This protein binds this small molecule.
Small molecule (SMILES): CC(=O)N[C@@H]1[C@@H](O)[C@H](O)[C@@H](CO)O[C@H]1O

Binding-site contacts:
Ligand atom C5 contacts residue ASN343 of chain 1.B at 3.7 Å.
Ligand atom C4 contacts residue GLY339 of chain 1.B at 4.5 Å.
Ligand atom C8 contacts residue ASN343 of chain 1.B at 4.5 Å.
Ligand atom C3 contacts residue ASN343 of chain 1.B at 3.8 Å.
Ligand atom O7 contacts residue ASN343 of chain 1.B at 3.6 Å.
Ligand atom O5 contacts residue ASN343 of chain 1.B at 2.4 Å (h-bond).
Ligand atom C7 contacts residue ASN343 of chain 1.B at 3.4 Å.
Ligand atom C4 contacts residue ASN343 of chain 1.B at 4.3 Å.
Ligand atom N2 contacts residue ASN343 of chain 1.B at 2.9 Å (h-bond).
Ligand atom C1 contacts residue ASN343 of chain 1.B at 1.4 Å.
Ligand atom C2 contacts residue ASN343 of chain 1.B at 2.5 Å.

Sequence of chain 1.B:
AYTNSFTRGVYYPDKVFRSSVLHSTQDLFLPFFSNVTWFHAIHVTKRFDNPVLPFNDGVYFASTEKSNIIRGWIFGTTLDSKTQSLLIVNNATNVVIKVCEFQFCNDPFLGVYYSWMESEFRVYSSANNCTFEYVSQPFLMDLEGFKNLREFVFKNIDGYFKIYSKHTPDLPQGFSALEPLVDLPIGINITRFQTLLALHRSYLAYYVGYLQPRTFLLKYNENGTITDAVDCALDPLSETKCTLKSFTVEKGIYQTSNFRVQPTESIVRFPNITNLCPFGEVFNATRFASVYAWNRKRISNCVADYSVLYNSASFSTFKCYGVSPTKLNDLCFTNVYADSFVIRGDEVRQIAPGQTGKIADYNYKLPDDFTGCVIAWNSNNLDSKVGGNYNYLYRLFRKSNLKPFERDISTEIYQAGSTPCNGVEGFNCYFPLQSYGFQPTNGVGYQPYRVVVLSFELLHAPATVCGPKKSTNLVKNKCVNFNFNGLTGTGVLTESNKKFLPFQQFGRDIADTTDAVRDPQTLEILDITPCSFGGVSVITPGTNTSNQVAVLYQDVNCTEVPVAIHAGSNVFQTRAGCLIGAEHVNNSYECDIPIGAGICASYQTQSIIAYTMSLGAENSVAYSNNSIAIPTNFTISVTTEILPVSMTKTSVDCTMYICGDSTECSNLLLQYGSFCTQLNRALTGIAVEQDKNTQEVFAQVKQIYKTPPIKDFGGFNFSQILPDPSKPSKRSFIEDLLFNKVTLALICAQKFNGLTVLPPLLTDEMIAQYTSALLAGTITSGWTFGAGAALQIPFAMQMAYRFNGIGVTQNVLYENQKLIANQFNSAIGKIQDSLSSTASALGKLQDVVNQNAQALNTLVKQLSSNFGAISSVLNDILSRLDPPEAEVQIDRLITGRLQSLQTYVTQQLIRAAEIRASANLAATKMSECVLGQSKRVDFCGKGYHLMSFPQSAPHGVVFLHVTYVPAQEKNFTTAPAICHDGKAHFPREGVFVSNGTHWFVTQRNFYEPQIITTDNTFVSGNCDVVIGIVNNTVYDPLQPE